A small-molecule ligand and the protein it binds are described below.
Small molecule (SMILES): CSCC[C@H](N)C(=O)O

Sequence of chain 1.B:
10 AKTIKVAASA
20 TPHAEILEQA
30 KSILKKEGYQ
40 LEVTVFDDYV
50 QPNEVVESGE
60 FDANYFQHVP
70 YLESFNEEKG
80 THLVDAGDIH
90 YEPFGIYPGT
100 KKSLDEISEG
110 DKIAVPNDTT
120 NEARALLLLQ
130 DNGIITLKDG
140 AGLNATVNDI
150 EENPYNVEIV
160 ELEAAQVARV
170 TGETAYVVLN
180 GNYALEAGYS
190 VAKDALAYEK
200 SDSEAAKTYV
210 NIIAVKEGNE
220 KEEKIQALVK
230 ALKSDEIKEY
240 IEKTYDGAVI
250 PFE

Binding-site contacts:
Ligand atom O contacts residue ARG123 of chain 1.B at 4.0 Å.
Ligand atom N contacts residue ASN181 of chain 1.B at 3.2 Å (h-bond).
Ligand atom N contacts residue PHE65 of chain 1.B at 3.8 Å.
Ligand atom CB contacts residue ASN210 of chain 1.B at 3.7 Å.
Ligand atom N contacts residue HIS22 of chain 1.B at 3.7 Å.
Ligand atom OXT contacts residue ASN179 of chain 1.B at 2.8 Å (h-bond).
Ligand atom CG contacts residue ASN120 of chain 1.B at 3.7 Å.
Ligand atom CB contacts residue GLN66 of chain 1.B at 4.1 Å.
Ligand atom CB contacts residue HIS67 of chain 1.B at 4.2 Å.
Ligand atom CB contacts residue TYR48 of chain 1.B at 3.7 Å (hydrophobic).
Ligand atom O contacts residue GLU91 of chain 1.B at 3.2 Å (salt-bridge).
Ligand atom CE contacts residue TYR48 of chain 1.B at 3.6 Å (hydrophobic).
Ligand atom SD contacts residue GLN66 of chain 1.B at 3.8 Å.
Ligand atom N contacts residue TYR48 of chain 1.B at 4.2 Å.
Ligand atom SD contacts residue TYR70 of chain 1.B at 3.5 Å.
Ligand atom CG contacts residue HIS67 of chain 1.B at 3.5 Å.
Ligand atom SD contacts residue ASN120 of chain 1.B at 3.5 Å (h-bond).
Ligand atom CE contacts residue GLN66 of chain 1.B at 3.6 Å.
Ligand atom CA contacts residue PHE65 of chain 1.B at 4.1 Å (hydrophobic).
Ligand atom CA contacts residue ASN179 of chain 1.B at 4.0 Å.
Ligand atom N contacts residue GLU91 of chain 1.B at 2.7 Å (salt-bridge).
Ligand atom CG contacts residue ASN179 of chain 1.B at 3.6 Å.
Ligand atom C contacts residue ASN179 of chain 1.B at 3.8 Å.
Ligand atom CA contacts residue GLU91 of chain 1.B at 3.4 Å.
Ligand atom OXT contacts residue GLY180 of chain 1.B at 4.2 Å.
Ligand atom SD contacts residue HIS67 of chain 1.B at 3.4 Å (h-bond).
Ligand atom CB contacts residue PHE65 of chain 1.B at 3.2 Å (hydrophobic).
Ligand atom OXT contacts residue ARG123 of chain 1.B at 3.0 Å (salt-bridge).
Ligand atom CE contacts residue TYR70 of chain 1.B at 3.6 Å (hydrophobic).
Ligand atom O contacts residue ASN210 of chain 1.B at 2.8 Å (h-bond).
Ligand atom C contacts residue ARG123 of chain 1.B at 3.7 Å.
Ligand atom CA contacts residue ASN181 of chain 1.B at 3.3 Å.
Ligand atom CA contacts residue TYR48 of chain 1.B at 3.5 Å (hydrophobic).
Ligand atom C contacts residue ASN210 of chain 1.B at 3.8 Å.
Ligand atom OXT contacts residue GLU91 of chain 1.B at 3.9 Å.
Ligand atom CA contacts residue ASN210 of chain 1.B at 3.7 Å.
Ligand atom CG contacts residue TYR48 of chain 1.B at 3.5 Å (hydrophobic).
Ligand atom CE contacts residue PHE65 of chain 1.B at 3.7 Å (hydrophobic).
Ligand atom C contacts residue GLU91 of chain 1.B at 3.3 Å.
Ligand atom N contacts residue ASN210 of chain 1.B at 2.9 Å (h-bond).